Binding-site contacts:
Ligand atom C51 contacts residue THR1 of chain 1.H at 1.5 Å.
Ligand atom C43 contacts residue GLY47 of chain 1.H at 3.4 Å.
Ligand atom C58 contacts residue LYS33 of chain 1.H at 3.7 Å.
Ligand atom O60 contacts residue GLY168 of chain 1.H at 3.7 Å.
Ligand atom C58 contacts residue GLY168 of chain 1.H at 2.9 Å.
Ligand atom C42 contacts residue THR1 of chain 1.H at 2.4 Å.
Ligand atom C59 contacts residue THR1 of chain 1.H at 2.5 Å.
Ligand atom O48 contacts residue THR1 of chain 1.H at 2.3 Å (h-bond).
Ligand atom C43 contacts residue THR1 of chain 1.H at 2.7 Å.
Ligand atom N41 contacts residue GLY47 of chain 1.H at 2.9 Å (h-bond).
Ligand atom C46 contacts residue SER20 of chain 1.H at 3.6 Å.
Ligand atom O40 contacts residue SER20 of chain 1.H at 3.5 Å (h-bond).
Ligand atom C27 contacts residue ALA27 of chain 1.H at 3.3 Å (hydrophobic).
Ligand atom C58 contacts residue THR1 of chain 1.H at 2.5 Å.
Ligand atom C24 contacts residue ALA49 of chain 1.H at 3.7 Å (hydrophobic).
Ligand atom C47 contacts residue THR1 of chain 1.H at 1.4 Å.
Ligand atom C46 contacts residue ALA49 of chain 1.H at 3.5 Å (hydrophobic).
Ligand atom C58 contacts residue ARG19 of chain 1.H at 3.4 Å.
Ligand atom N30 contacts residue THR21 of chain 1.H at 3.0 Å (h-bond).
Ligand atom N41 contacts residue THR1 of chain 1.H at 3.7 Å.
Ligand atom O60 contacts residue THR1 of chain 1.H at 3.3 Å (h-bond).
Ligand atom C37 contacts residue THR48 of chain 1.H at 3.7 Å.
Ligand atom C59 contacts residue MES1 of chain 1.FA at 3.3 Å.
Ligand atom O29 contacts residue ALA49 of chain 1.H at 3.0 Å (h-bond).
Ligand atom O48 contacts residue MES1 of chain 1.FA at 2.4 Å (h-bond).
Ligand atom C23 contacts residue THR21 of chain 1.H at 3.6 Å.
Ligand atom C47 contacts residue MES1 of chain 1.FA at 3.6 Å.
Ligand atom C44 contacts residue THR1 of chain 1.H at 3.5 Å.
Ligand atom C51 contacts residue GLY168 of chain 1.H at 3.6 Å.
Ligand atom O60 contacts residue THR21 of chain 1.H at 3.2 Å (h-bond).
Ligand atom C27 contacts residue SER20 of chain 1.H at 3.6 Å.
Ligand atom C27 contacts residue THR21 of chain 1.H at 3.5 Å.
Ligand atom C45 contacts residue GLY45 of chain 1.H at 3.6 Å.
Ligand atom C39 contacts residue GLY47 of chain 1.H at 3.6 Å.
Ligand atom O48 contacts residue GLY47 of chain 1.H at 3.0 Å (h-bond).
Ligand atom O9 contacts residue ASP125 of chain 1.I at 3.6 Å.
Ligand atom O40 contacts residue THR21 of chain 1.H at 3.2 Å (h-bond).
Ligand atom N22 contacts residue ASP125 of chain 1.I at 3.2 Å (salt-bridge).
Ligand atom C38 contacts residue GLY47 of chain 1.H at 3.6 Å.
Ligand atom C31 contacts residue GLY47 of chain 1.H at 3.5 Å.

Sequence of chain 1.H:
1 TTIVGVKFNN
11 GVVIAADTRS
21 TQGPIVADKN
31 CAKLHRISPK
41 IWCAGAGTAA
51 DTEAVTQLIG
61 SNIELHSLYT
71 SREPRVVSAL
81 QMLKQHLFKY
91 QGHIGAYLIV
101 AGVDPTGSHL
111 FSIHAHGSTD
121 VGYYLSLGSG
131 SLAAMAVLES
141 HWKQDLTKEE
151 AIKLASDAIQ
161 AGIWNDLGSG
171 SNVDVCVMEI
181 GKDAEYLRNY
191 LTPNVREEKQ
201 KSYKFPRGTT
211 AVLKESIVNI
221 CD

Sequence of chain 1.I:
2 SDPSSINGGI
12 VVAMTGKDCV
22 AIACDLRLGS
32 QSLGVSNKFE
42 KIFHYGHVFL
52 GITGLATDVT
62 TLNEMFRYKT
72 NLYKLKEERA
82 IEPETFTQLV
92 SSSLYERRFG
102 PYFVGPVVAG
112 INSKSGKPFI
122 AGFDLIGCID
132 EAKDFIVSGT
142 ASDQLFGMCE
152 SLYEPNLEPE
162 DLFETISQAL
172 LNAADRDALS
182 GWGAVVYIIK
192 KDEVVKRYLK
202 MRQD

A small-molecule ligand and the protein it binds are described below.
Small molecule (SMILES): CC(C)C[C@H](NC(=O)[C@H](CCc1ccccc1)NC(=O)CN1CCOCC1)C(=O)N[C@@H](Cc1ccccc1)C(=O)N[C@@H](CC(C)C)[C@@H](O)[C@H](C)CO